A protein and the small-molecule ligand that binds it are described below.
Small molecule (SMILES): CC(=O)N[C@H]1[C@H](O[C@H]2[C@H](O)[C@@H](NC(C)=O)CO[C@@H]2CO)O[C@H](CO)[C@@H](O)[C@@H]1O

Sequence of chain 1.I:
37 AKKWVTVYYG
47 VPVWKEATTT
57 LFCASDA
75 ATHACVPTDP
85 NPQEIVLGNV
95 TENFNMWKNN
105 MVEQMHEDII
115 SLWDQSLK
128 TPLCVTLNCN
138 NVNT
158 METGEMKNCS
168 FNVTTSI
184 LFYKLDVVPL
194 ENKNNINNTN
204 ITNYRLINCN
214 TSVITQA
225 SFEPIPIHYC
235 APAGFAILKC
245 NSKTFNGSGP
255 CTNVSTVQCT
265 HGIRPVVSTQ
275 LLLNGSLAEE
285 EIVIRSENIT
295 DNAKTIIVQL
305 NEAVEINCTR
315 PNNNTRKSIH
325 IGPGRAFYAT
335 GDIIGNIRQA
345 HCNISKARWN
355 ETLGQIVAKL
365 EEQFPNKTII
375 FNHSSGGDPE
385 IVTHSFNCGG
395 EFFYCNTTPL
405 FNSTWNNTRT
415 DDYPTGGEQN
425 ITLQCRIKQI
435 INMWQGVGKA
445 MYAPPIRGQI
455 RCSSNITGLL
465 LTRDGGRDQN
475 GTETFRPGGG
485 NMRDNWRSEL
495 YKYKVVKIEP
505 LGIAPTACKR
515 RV

Binding-site contacts:
Ligand atom C2 contacts residue SER252 of chain 1.I at 4.4 Å.
Ligand atom C8 contacts residue PRO254 of chain 1.I at 4.0 Å (hydrophobic).
Ligand atom C2 contacts residue ASN250 of chain 1.I at 2.4 Å.
Ligand atom C8 contacts residue SER290 of chain 1.I at 3.5 Å.
Ligand atom C5 contacts residue ASN250 of chain 1.I at 3.7 Å.
Ligand atom O7 contacts residue ASN250 of chain 1.I at 3.2 Å (h-bond).
Ligand atom C3 contacts residue SER252 of chain 1.I at 4.5 Å.
Ligand atom C7 contacts residue SER252 of chain 1.I at 4.3 Å.
Ligand atom C1 contacts residue SER252 of chain 1.I at 4.0 Å.
Ligand atom N2 contacts residue SER252 of chain 1.I at 3.5 Å (h-bond).
Ligand atom C4 contacts residue ASN250 of chain 1.I at 4.2 Å.
Ligand atom N2 contacts residue ASN250 of chain 1.I at 2.8 Å (h-bond).
Ligand atom C1 contacts residue ASN250 of chain 1.I at 1.4 Å.
Ligand atom C8 contacts residue ASN250 of chain 1.I at 4.2 Å.
Ligand atom C8 contacts residue SER252 of chain 1.I at 4.1 Å.
Ligand atom C7 contacts residue ASN250 of chain 1.I at 3.2 Å.
Ligand atom C3 contacts residue ASN250 of chain 1.I at 3.7 Å.
Ligand atom O5 contacts residue ASN250 of chain 1.I at 2.4 Å (h-bond).